Sequence of chain 1.A:
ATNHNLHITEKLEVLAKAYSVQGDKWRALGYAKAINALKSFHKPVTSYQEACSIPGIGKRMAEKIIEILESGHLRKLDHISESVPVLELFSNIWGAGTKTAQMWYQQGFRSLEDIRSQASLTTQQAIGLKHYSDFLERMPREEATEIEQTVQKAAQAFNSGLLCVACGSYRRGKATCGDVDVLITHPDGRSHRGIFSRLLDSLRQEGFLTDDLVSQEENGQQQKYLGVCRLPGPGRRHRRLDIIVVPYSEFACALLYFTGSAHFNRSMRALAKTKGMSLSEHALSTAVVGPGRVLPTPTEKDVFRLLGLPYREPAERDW

Binding-site contacts:
Ligand atom P contacts residue GLY97 of chain 1.A at 3.6 Å.
Ligand atom O3' contacts residue THR100 of chain 1.A at 3.9 Å.
Ligand atom OP1 contacts residue LYS99 of chain 1.A at 3.7 Å.
Ligand atom OP1 contacts residue ALA96 of chain 1.A at 3.4 Å (h-bond).
Ligand atom OP1 contacts residue TRP94 of chain 1.A at 3.9 Å.
Ligand atom C2' contacts residue DTP1 of chain 1.I at 3.4 Å.
Ligand atom OP2 contacts residue GLY97 of chain 1.A at 3.8 Å.
Ligand atom OP1 contacts residue THR98 of chain 1.A at 3.9 Å.
Ligand atom OP1 contacts residue GLY97 of chain 1.A at 2.8 Å (h-bond).
Ligand atom OP1 contacts residue TRP94 of chain 1.A at 3.3 Å (h-bond).
Ligand atom O3' contacts residue LYS224 of chain 1.A at 3.5 Å (salt-bridge).
Ligand atom OP1 contacts residue LYS99 of chain 1.A at 3.9 Å.
Ligand atom P contacts residue THR100 of chain 1.A at 3.9 Å.
Ligand atom O3' contacts residue LYS99 of chain 1.A at 3.7 Å.
Ligand atom C5' contacts residue GLY97 of chain 1.A at 3.5 Å.
Ligand atom OP2 contacts residue LYS99 of chain 1.A at 3.2 Å.
Ligand atom O2 contacts residue TYR257 of chain 1.A at 3.6 Å.
Ligand atom O3' contacts residue PHE258 of chain 1.A at 3.7 Å.
Ligand atom C4 contacts residue DTP1 of chain 1.I at 3.8 Å.
Ligand atom C3' contacts residue DTP1 of chain 1.I at 3.8 Å.
Ligand atom OP1 contacts residue THR100 of chain 1.A at 2.7 Å (h-bond).
Ligand atom P contacts residue ALA96 of chain 1.A at 3.9 Å.
Ligand atom N4 contacts residue DTP1 of chain 1.I at 3.8 Å.
Ligand atom C3' contacts residue LYS99 of chain 1.A at 3.7 Å.
Ligand atom P contacts residue LYS99 of chain 1.A at 3.7 Å.
Ligand atom OP1 contacts residue GLY95 of chain 1.A at 3.1 Å (h-bond).
Ligand atom C5' contacts residue GLY95 of chain 1.A at 3.5 Å.
Ligand atom O3' contacts residue TRP94 of chain 1.A at 3.6 Å (h-bond).
Ligand atom OP2 contacts residue THR98 of chain 1.A at 3.6 Å.
Ligand atom OP1 contacts residue ARG240 of chain 1.A at 2.9 Å (salt-bridge).
Ligand atom C4' contacts residue TRP94 of chain 1.A at 3.6 Å (hydrophobic).
Ligand atom C6 contacts residue DTP1 of chain 1.I at 3.9 Å.
Ligand atom O3' contacts residue ALA96 of chain 1.A at 3.7 Å.
Ligand atom O5' contacts residue LYS99 of chain 1.A at 4.0 Å.
Ligand atom OP1 contacts residue ILE93 of chain 1.A at 3.7 Å.
Ligand atom C4' contacts residue GLY95 of chain 1.A at 3.6 Å.
Ligand atom C5 contacts residue DTP1 of chain 1.I at 3.5 Å.
Ligand atom O3' contacts residue GLY95 of chain 1.A at 3.6 Å.
Ligand atom O3' contacts residue DTP1 of chain 1.I at 3.9 Å.
Ligand atom O5' contacts residue GLY97 of chain 1.A at 3.4 Å (h-bond).

This protein binds this small molecule.
Small molecule (SMILES): Cc1cn([C@H]2C[C@H](O[P](=O)(O)OC[C@H]3O[C@@H](n4cnc5c(N)ncnc54)C[C@@H]3O[P](=O)(O)OC[C@H]3O[C@@H](n4ccc(N)nc4=O)C[C@@H]3O)[C@@H](CO[P](=O)(O)O[C@H]3C[C@H](n4cnc5c(=O)nc(N)[nH]c54)O[C@@H]3CO[P](=O)(O)O[C@H]3C[C@H](n4cnc5c(N)ncnc54)O[C@@H]3CO[P](=O)(O)O[C@H]3C[C@H](n4ccc(N)nc4=O)O[C@@H]3CO)O2)c(=O)[nH]c1=O